Binding-site contacts:
Ligand atom CAF contacts residue LYS48 of chain 1.A at 3.5 Å.
Ligand atom CAK contacts residue VAL66 of chain 1.A at 3.8 Å (hydrophobic).
Ligand atom CAA contacts residue VAL155 of chain 1.A at 3.6 Å (hydrophobic).
Ligand atom CAF contacts residue ILE89 of chain 1.A at 3.9 Å (hydrophobic).
Ligand atom NAR contacts residue ASP157 of chain 1.A at 3.9 Å.
Ligand atom CAO contacts residue THR91 of chain 1.A at 3.8 Å.
Ligand atom NAD contacts residue GLY159 of chain 1.A at 3.8 Å.
Ligand atom CAJ contacts residue GLU63 of chain 1.A at 3.8 Å.
Ligand atom CAC contacts residue TYR135 of chain 1.A at 3.6 Å (hydrophobic).
Ligand atom CAP contacts residue GLU63 of chain 1.A at 3.2 Å.
Ligand atom CAP contacts residue ASP157 of chain 1.A at 3.5 Å.
Ligand atom CAZ contacts residue GLU63 of chain 1.A at 3.8 Å.
Ligand atom CAF contacts residue THR91 of chain 1.A at 3.8 Å.
Ligand atom CAG contacts residue THR91 of chain 1.A at 3.6 Å.
Ligand atom NAS contacts residue ASP157 of chain 1.A at 3.5 Å (salt-bridge).
Ligand atom CAH contacts residue GLU63 of chain 1.A at 3.8 Å.
Ligand atom CAF contacts residue ALA46 of chain 1.A at 3.8 Å (hydrophobic).
Ligand atom OAE contacts residue ASP157 of chain 1.A at 2.9 Å (salt-bridge).
Ligand atom CAQ contacts residue MET67 of chain 1.A at 3.8 Å (hydrophobic).
Ligand atom CAV contacts residue GLU63 of chain 1.A at 3.6 Å.
Ligand atom CAG contacts residue ILE89 of chain 1.A at 3.7 Å (hydrophobic).
Ligand atom OAE contacts residue ALA156 of chain 1.A at 3.8 Å.
Ligand atom CAZ contacts residue MET67 of chain 1.A at 3.5 Å (hydrophobic).
Ligand atom CAU contacts residue GLU63 of chain 1.A at 3.0 Å.
Ligand atom CAK contacts residue GLU63 of chain 1.A at 3.8 Å.
Ligand atom NAT contacts residue ASP157 of chain 1.A at 3.6 Å (salt-bridge).
Ligand atom CAG contacts residue LYS48 of chain 1.A at 3.4 Å.
Ligand atom CAW contacts residue GLU63 of chain 1.A at 3.7 Å.
Ligand atom NAD contacts residue GLU63 of chain 1.A at 3.8 Å.
Ligand atom CAL contacts residue ASP157 of chain 1.A at 3.5 Å.
Ligand atom CAB contacts residue LEU75 of chain 1.A at 3.7 Å (hydrophobic).
Ligand atom CAU contacts residue MET67 of chain 1.A at 3.7 Å (hydrophobic).
Ligand atom NAT contacts residue GLU63 of chain 1.A at 2.7 Å (salt-bridge).
Ligand atom NBC contacts residue ASP157 of chain 1.A at 3.8 Å.
Ligand atom NAS contacts residue GLU63 of chain 1.A at 2.5 Å (salt-bridge).
Ligand atom CAX contacts residue GLU63 of chain 1.A at 3.6 Å.
Ligand atom CAI contacts residue PHE158 of chain 1.A at 3.6 Å (hydrophobic).
Ligand atom NAT contacts residue MET67 of chain 1.A at 3.1 Å (h-bond).
Ligand atom CAX contacts residue ASP157 of chain 1.A at 3.9 Å.
Ligand atom CAU contacts residue ASP157 of chain 1.A at 3.1 Å.

This small molecule binds to this protein.
Small molecule (SMILES): CC(C)(C)c1cc(NC(=O)Nc2cccc3ccccc23)n(-c2cccc(N)c2)n1

Sequence of chain 1.A:
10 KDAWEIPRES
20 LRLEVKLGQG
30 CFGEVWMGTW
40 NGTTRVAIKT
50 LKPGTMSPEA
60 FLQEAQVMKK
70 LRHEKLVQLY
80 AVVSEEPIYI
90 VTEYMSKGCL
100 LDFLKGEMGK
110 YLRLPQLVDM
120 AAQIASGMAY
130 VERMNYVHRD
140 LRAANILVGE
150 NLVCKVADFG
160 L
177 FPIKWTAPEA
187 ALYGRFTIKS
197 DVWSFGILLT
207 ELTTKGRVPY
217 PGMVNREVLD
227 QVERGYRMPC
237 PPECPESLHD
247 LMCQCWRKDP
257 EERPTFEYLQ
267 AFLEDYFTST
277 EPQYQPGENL